Sequence of chain 1.D:
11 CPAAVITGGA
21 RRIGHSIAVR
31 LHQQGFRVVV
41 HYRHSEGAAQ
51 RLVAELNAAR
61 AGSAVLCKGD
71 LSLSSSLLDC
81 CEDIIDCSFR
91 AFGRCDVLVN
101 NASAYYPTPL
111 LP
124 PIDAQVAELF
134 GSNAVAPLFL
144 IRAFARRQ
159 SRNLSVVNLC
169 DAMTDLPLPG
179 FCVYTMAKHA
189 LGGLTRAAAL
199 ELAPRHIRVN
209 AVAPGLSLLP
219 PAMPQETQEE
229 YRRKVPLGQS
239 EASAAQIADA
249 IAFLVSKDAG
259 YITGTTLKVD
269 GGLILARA

Binding-site contacts:
Ligand atom O4 contacts residue NAP1 of chain 1.K at 3.5 Å (h-bond).
Ligand atom O1 contacts residue PRO107 of chain 1.D at 3.2 Å.
Ligand atom C16 contacts residue TYR105 of chain 1.D at 3.1 Å (hydrophobic).
Ligand atom NA2 contacts residue TYR105 of chain 1.D at 3.5 Å.
Ligand atom C4 contacts residue TYR105 of chain 1.D at 3.6 Å (hydrophobic).
Ligand atom C6 contacts residue NAP1 of chain 1.K at 3.7 Å.
Ligand atom C4A contacts residue TYR105 of chain 1.D at 3.5 Å (hydrophobic).
Ligand atom O2 contacts residue PHE179 of chain 1.D at 3.8 Å.
Ligand atom N5 contacts residue NAP1 of chain 1.K at 3.4 Å.
Ligand atom C8A contacts residue TYR105 of chain 1.D at 3.5 Å (hydrophobic).
Ligand atom C2 contacts residue NAP1 of chain 1.K at 3.3 Å.
Ligand atom N3 contacts residue TYR105 of chain 1.D at 3.7 Å.
Ligand atom N1 contacts residue NAP1 of chain 1.K at 2.8 Å (h-bond).
Ligand atom C13 contacts residue PRO218 of chain 1.D at 3.6 Å (hydrophobic).
Ligand atom C9 contacts residue NAP1 of chain 1.K at 3.9 Å.
Ligand atom N1 contacts residue TYR182 of chain 1.D at 3.8 Å.
Ligand atom N8 contacts residue NAP1 of chain 1.K at 3.8 Å.
Ligand atom O contacts residue TYR229 of chain 1.D at 3.4 Å (h-bond).
Ligand atom C7 contacts residue TYR105 of chain 1.D at 3.8 Å (hydrophobic).
Ligand atom C4A contacts residue NAP1 of chain 1.K at 3.7 Å.
Ligand atom C7 contacts residue ASP169 of chain 1.D at 3.4 Å.
Ligand atom C7 contacts residue NAP1 of chain 1.K at 3.6 Å.
Ligand atom C15 contacts residue TYR105 of chain 1.D at 2.7 Å (hydrophobic).
Ligand atom NA2 contacts residue SER103 of chain 1.D at 3.0 Å (h-bond).
Ligand atom CT contacts residue PHE179 of chain 1.D at 3.7 Å (hydrophobic).
Ligand atom N8 contacts residue TYR182 of chain 1.D at 3.0 Å (h-bond).
Ligand atom NA2 contacts residue NAP1 of chain 1.K at 2.9 Å (h-bond).
Ligand atom C12 contacts residue PRO218 of chain 1.D at 3.5 Å (hydrophobic).
Ligand atom C8A contacts residue NAP1 of chain 1.K at 3.7 Å.
Ligand atom N1 contacts residue TYR105 of chain 1.D at 3.5 Å.
Ligand atom N3 contacts residue NAP1 of chain 1.K at 2.8 Å (h-bond).
Ligand atom C4 contacts residue NAP1 of chain 1.K at 3.5 Å.
Ligand atom C2 contacts residue TYR105 of chain 1.D at 3.3 Å (hydrophobic).
Ligand atom C12 contacts residue MET221 of chain 1.D at 3.3 Å (hydrophobic).
Ligand atom N5 contacts residue TYR105 of chain 1.D at 3.6 Å.
Ligand atom C7 contacts residue TYR182 of chain 1.D at 3.9 Å (hydrophobic).
Ligand atom N8 contacts residue TYR105 of chain 1.D at 3.8 Å.
Ligand atom N8 contacts residue ASP169 of chain 1.D at 3.5 Å (salt-bridge).
Ligand atom O1 contacts residue PHE179 of chain 1.D at 3.3 Å.
Ligand atom O4 contacts residue ARG22 of chain 1.D at 3.3 Å (salt-bridge).

This protein binds this small molecule.
Small molecule (SMILES): Nc1nc(=O)c2c([nH]1)NCC(CNc1ccc(C(=O)N[C@@H](CCC(=O)O)C(=O)O)cc1)=N2